A small-molecule ligand and the protein it binds are described below.
Small molecule (SMILES): CC(=O)N[C@@H]1[C@@H](O[C@@H]2O[C@H](CO)[C@H](O)[C@H](O)[C@H]2O[C@@H]2O[C@@H](C)[C@@H](O)[C@@H](O)[C@@H]2O)[C@H](O)[C@@H](CO)O[C@H]1O

Binding-site contacts:
Ligand atom O5 contacts residue HIS172 of chain 1.A at 3.4 Å (h-bond).
Ligand atom O4 contacts residue ALA282 of chain 1.A at 3.9 Å.
Ligand atom O6 contacts residue THR184 of chain 1.A at 2.8 Å (h-bond).
Ligand atom C8 contacts residue LEU268 of chain 1.A at 4.0 Å (hydrophobic).
Ligand atom O4 contacts residue GLU242 of chain 1.A at 2.8 Å (salt-bridge).
Ligand atom O6 contacts residue TRP239 of chain 1.A at 3.4 Å (h-bond).
Ligand atom C5 contacts residue GLU242 of chain 1.A at 4.0 Å.
Ligand atom C4 contacts residue SER174 of chain 1.A at 3.4 Å.
Ligand atom C3 contacts residue UDP1 of chain 1.C at 3.6 Å.
Ligand atom C5 contacts residue TRP239 of chain 1.A at 3.6 Å (hydrophobic).
Ligand atom C2 contacts residue HIS172 of chain 1.A at 4.0 Å.
Ligand atom C2 contacts residue UDP1 of chain 1.C at 3.4 Å.
Ligand atom O5 contacts residue MET205 of chain 1.A at 3.0 Å.
Ligand atom O6 contacts residue PHE175 of chain 1.A at 3.7 Å.
Ligand atom C1 contacts residue UDP1 of chain 1.C at 3.4 Å.
Ligand atom O3 contacts residue MET205 of chain 1.A at 3.7 Å.
Ligand atom C4 contacts residue TRP239 of chain 1.A at 3.7 Å (hydrophobic).
Ligand atom O4 contacts residue SER174 of chain 1.A at 3.4 Å.
Ligand atom O2 contacts residue UDP1 of chain 1.C at 2.4 Å (h-bond).
Ligand atom O4 contacts residue ASP265 of chain 1.A at 2.8 Å (salt-bridge).
Ligand atom O6 contacts residue SER174 of chain 1.A at 2.7 Å (h-bond).
Ligand atom C6 contacts residue GLU242 of chain 1.A at 3.4 Å.
Ligand atom O2 contacts residue UDP1 of chain 1.C at 3.8 Å.
Ligand atom C4 contacts residue GLU242 of chain 1.A at 3.4 Å.
Ligand atom C1 contacts residue MET205 of chain 1.A at 3.7 Å (hydrophobic).
Ligand atom C6 contacts residue THR184 of chain 1.A at 3.4 Å.
Ligand atom C6 contacts residue HIS172 of chain 1.A at 4.1 Å.
Ligand atom O3 contacts residue UDP1 of chain 1.C at 2.4 Å (h-bond).
Ligand atom O4 contacts residue HIS172 of chain 1.A at 3.7 Å.
Ligand atom C6 contacts residue TRP239 of chain 1.A at 3.4 Å (hydrophobic).
Ligand atom O4 contacts residue PHE175 of chain 1.A at 3.3 Å.
Ligand atom C6 contacts residue TYR203 of chain 1.A at 3.8 Å (hydrophobic).
Ligand atom C5 contacts residue HIS172 of chain 1.A at 4.0 Å.
Ligand atom C6 contacts residue SER174 of chain 1.A at 3.6 Å.
Ligand atom C4 contacts residue ASP265 of chain 1.A at 3.4 Å.
Ligand atom O4 contacts residue HIS172 of chain 1.A at 2.9 Å (h-bond).
Ligand atom O4 contacts residue MET205 of chain 1.A at 3.5 Å.
Ligand atom C4 contacts residue HIS172 of chain 1.A at 4.0 Å.
Ligand atom C2 contacts residue MET205 of chain 1.A at 3.8 Å (hydrophobic).
Ligand atom C3 contacts residue TRP239 of chain 1.A at 3.9 Å (hydrophobic).

Sequence of chain 1.A:
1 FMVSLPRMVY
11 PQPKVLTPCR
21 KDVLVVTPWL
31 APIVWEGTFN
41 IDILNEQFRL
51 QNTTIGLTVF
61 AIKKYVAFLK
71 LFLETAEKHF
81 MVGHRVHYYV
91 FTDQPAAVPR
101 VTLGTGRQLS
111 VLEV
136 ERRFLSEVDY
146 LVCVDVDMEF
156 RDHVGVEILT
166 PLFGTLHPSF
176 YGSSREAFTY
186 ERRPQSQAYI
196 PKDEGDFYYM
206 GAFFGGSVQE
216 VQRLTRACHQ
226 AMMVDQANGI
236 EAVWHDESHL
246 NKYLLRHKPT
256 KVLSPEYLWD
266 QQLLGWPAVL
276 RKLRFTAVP